Sequence of chain 1.A:
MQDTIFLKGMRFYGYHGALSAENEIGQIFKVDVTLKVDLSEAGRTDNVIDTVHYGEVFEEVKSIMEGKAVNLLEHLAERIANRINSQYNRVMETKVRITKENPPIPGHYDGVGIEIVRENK

Binding-site contacts:
Ligand atom BR6 contacts residue ASN71 of chain 3.A at 3.7 Å.
Ligand atom N3 contacts residue TYR54 of chain 1.A at 3.6 Å.
Ligand atom O8 contacts residue ASN71 of chain 3.A at 3.7 Å.
Ligand atom O8 contacts residue TYR54 of chain 1.A at 4.0 Å.
Ligand atom C13 contacts residue HIS53 of chain 1.A at 3.2 Å.
Ligand atom C14 contacts residue GLY55 of chain 1.A at 4.0 Å.
Ligand atom N1 contacts residue THR51 of chain 1.A at 3.4 Å.
Ligand atom C7 contacts residue GLU74 of chain 3.A at 3.5 Å.
Ligand atom BR6 contacts residue LYS100 of chain 3.A at 3.2 Å.
Ligand atom C12 contacts residue ALA18 of chain 3.A at 4.0 Å (hydrophobic).
Ligand atom O8 contacts residue LEU73 of chain 3.A at 2.6 Å (h-bond).
Ligand atom C2 contacts residue THR51 of chain 1.A at 4.0 Å.
Ligand atom N3 contacts residue HIS53 of chain 1.A at 4.1 Å.
Ligand atom C5 contacts residue TYR54 of chain 1.A at 3.5 Å (hydrophobic).
Ligand atom C12 contacts residue HIS53 of chain 1.A at 3.8 Å.
Ligand atom O8 contacts residue LEU72 of chain 3.A at 2.9 Å.
Ligand atom N3 contacts residue VAL52 of chain 1.A at 3.9 Å.
Ligand atom C7 contacts residue LEU72 of chain 3.A at 3.8 Å (hydrophobic).
Ligand atom C2 contacts residue TYR54 of chain 1.A at 3.5 Å (hydrophobic).
Ligand atom C7 contacts residue TYR54 of chain 1.A at 3.7 Å (hydrophobic).
Ligand atom C5 contacts residue LEU72 of chain 3.A at 4.0 Å (hydrophobic).
Ligand atom C15 contacts residue HIS53 of chain 1.A at 4.2 Å.
Ligand atom N1 contacts residue TYR54 of chain 1.A at 3.9 Å.
Ligand atom BR6 contacts residue ALA18 of chain 3.A at 3.5 Å.
Ligand atom BR6 contacts residue GLY17 of chain 3.A at 4.0 Å.
Ligand atom C7 contacts residue LEU73 of chain 3.A at 3.7 Å (hydrophobic).
Ligand atom BR6 contacts residue TYR54 of chain 1.A at 3.9 Å.
Ligand atom N9 contacts residue TYR54 of chain 1.A at 3.6 Å.
Ligand atom N1 contacts residue GLU74 of chain 3.A at 2.9 Å (salt-bridge).
Ligand atom C14 contacts residue HIS53 of chain 1.A at 3.4 Å.
Ligand atom N9 contacts residue GLU74 of chain 3.A at 2.8 Å (salt-bridge).
Ligand atom C2 contacts residue GLU74 of chain 3.A at 3.6 Å.
Ligand atom N1 contacts residue VAL52 of chain 1.A at 2.7 Å (h-bond).
Ligand atom C2 contacts residue VAL52 of chain 1.A at 3.8 Å (hydrophobic).
Ligand atom C11 contacts residue VAL48 of chain 1.A at 3.9 Å (hydrophobic).
Ligand atom C11 contacts residue ALA18 of chain 3.A at 3.7 Å (hydrophobic).
Ligand atom C15 contacts residue TYR54 of chain 1.A at 3.4 Å (hydrophobic).
Ligand atom C4 contacts residue TYR54 of chain 1.A at 3.8 Å (hydrophobic).
Ligand atom O8 contacts residue GLU74 of chain 3.A at 3.5 Å (salt-bridge).
Ligand atom N9 contacts residue LEU72 of chain 3.A at 4.2 Å.

A small-molecule ligand and the protein it binds are described below.
Small molecule (SMILES): Nc1nc(O)c(Br)c(-c2ccccc2)n1

Sequence of chain 3.A:
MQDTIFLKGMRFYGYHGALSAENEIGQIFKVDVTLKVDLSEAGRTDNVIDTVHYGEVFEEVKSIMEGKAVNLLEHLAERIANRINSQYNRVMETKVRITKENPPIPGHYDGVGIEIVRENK